Sequence of chain 1.A:
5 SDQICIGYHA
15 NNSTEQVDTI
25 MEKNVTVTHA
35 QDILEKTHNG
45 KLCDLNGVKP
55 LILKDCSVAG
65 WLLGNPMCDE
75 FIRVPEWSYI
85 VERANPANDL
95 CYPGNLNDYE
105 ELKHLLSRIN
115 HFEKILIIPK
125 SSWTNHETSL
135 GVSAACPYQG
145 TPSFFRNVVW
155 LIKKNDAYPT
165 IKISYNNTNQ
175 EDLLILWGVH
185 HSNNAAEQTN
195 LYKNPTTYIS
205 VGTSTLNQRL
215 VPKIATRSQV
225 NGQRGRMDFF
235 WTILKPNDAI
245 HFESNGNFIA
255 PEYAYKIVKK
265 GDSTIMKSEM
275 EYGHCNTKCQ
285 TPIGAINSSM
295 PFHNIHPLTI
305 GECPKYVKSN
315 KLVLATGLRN

Binding-site contacts:
Ligand atom C5 contacts residue ASN170 of chain 1.A at 3.5 Å.
Ligand atom O5 contacts residue ASN170 of chain 1.A at 2.2 Å (h-bond).
Ligand atom C3 contacts residue ASN170 of chain 1.A at 3.8 Å.
Ligand atom N2 contacts residue ASN241 of chain 1.A at 3.2 Å (h-bond).
Ligand atom O7 contacts residue ASN241 of chain 1.A at 4.5 Å.
Ligand atom N2 contacts residue ASN170 of chain 1.A at 3.2 Å (h-bond).
Ligand atom C1 contacts residue ASN170 of chain 1.A at 1.4 Å.
Ligand atom C8 contacts residue ALA243 of chain 1.A at 3.8 Å (hydrophobic).
Ligand atom C4 contacts residue ASN170 of chain 1.A at 4.2 Å.
Ligand atom C6 contacts residue ASN241 of chain 1.A at 4.2 Å.
Ligand atom O4 contacts residue ASN241 of chain 1.A at 4.1 Å.
Ligand atom C7 contacts residue ALA243 of chain 1.A at 4.0 Å (hydrophobic).
Ligand atom C1 contacts residue ASN241 of chain 1.A at 3.9 Å.
Ligand atom O3 contacts residue ASN241 of chain 1.A at 4.3 Å.
Ligand atom C2 contacts residue ASN241 of chain 1.A at 3.9 Å.
Ligand atom C5 contacts residue ASN241 of chain 1.A at 3.4 Å.
Ligand atom C8 contacts residue SER222 of chain 1.B at 3.8 Å.
Ligand atom C3 contacts residue ASN241 of chain 1.A at 3.9 Å.
Ligand atom C2 contacts residue ASN170 of chain 1.A at 2.6 Å.
Ligand atom C8 contacts residue ASP242 of chain 1.A at 4.0 Å.
Ligand atom C4 contacts residue ASN241 of chain 1.A at 4.1 Å.
Ligand atom C7 contacts residue ASN170 of chain 1.A at 3.9 Å.
Ligand atom C6 contacts residue THR172 of chain 1.A at 4.5 Å.
Ligand atom C7 contacts residue ASN241 of chain 1.A at 4.0 Å.
Ligand atom C8 contacts residue ASN241 of chain 1.A at 3.9 Å.
Ligand atom O7 contacts residue ALA243 of chain 1.A at 4.2 Å.
Ligand atom O7 contacts residue ASN170 of chain 1.A at 4.1 Å.
Ligand atom O5 contacts residue ASN241 of chain 1.A at 4.1 Å.

Sequence of chain 1.B:
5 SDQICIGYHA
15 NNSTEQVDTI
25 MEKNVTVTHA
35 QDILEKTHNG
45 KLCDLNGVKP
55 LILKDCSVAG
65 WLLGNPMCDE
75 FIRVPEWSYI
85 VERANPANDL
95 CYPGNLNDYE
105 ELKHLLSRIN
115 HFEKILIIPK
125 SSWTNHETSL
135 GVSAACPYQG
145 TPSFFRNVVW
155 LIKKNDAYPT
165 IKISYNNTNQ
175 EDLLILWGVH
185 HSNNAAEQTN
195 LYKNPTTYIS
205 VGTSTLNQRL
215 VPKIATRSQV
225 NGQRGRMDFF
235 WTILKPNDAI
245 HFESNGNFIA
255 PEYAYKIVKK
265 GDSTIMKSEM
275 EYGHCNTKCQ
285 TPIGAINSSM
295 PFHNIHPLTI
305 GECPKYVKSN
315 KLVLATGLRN

This protein binds this small molecule.
Small molecule (SMILES): CC(=O)N[C@H]1[C@H](O[C@H]2[C@H](O)[C@@H](NC(C)=O)CO[C@@H]2CO[C@@H]2O[C@@H](C)[C@@H](O)[C@@H](O)[C@@H]2O)O[C@H](CO)[C@@H](O)[C@@H]1O